Sequence of chain 2.A:
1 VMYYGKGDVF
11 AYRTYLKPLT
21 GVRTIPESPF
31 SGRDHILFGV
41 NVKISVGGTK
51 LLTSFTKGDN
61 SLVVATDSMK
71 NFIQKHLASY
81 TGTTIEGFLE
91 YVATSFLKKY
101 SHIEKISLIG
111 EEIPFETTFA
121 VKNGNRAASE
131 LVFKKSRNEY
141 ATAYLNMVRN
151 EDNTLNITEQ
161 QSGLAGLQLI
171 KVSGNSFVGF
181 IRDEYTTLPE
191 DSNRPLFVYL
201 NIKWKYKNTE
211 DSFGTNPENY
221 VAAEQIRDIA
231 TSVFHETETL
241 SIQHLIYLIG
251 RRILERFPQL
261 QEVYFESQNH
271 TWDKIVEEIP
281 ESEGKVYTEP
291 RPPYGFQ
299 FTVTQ

Sequence of chain 2.B:
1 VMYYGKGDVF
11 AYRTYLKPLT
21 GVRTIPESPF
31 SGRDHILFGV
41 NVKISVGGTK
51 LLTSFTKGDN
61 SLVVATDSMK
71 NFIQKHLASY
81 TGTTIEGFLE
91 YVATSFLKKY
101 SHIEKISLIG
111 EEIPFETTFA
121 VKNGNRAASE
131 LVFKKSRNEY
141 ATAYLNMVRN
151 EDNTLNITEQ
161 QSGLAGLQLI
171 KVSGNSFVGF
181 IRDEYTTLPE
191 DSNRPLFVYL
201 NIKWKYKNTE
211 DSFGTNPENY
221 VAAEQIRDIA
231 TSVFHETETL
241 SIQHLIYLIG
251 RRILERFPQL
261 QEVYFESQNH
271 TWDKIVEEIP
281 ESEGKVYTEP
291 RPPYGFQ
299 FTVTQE

A protein and the small-molecule ligand that binds it are described below.
Small molecule (SMILES): O=c1[nH]c(=O)c2nn[nH]c2[nH]1

Binding-site contacts:
Ligand atom C2 contacts residue ARG194 of chain 2.B at 3.5 Å.
Ligand atom C5 contacts residue PHE177 of chain 2.B at 3.3 Å (hydrophobic).
Ligand atom N1 contacts residue OXY1 of chain 2.I at 3.6 Å (h-bond).
Ligand atom N3 contacts residue ARG194 of chain 2.B at 3.1 Å (salt-bridge).
Ligand atom N9 contacts residue OXY1 of chain 2.I at 3.5 Å (h-bond).
Ligand atom N1 contacts residue GLN243 of chain 2.B at 2.9 Å (h-bond).
Ligand atom O6 contacts residue OXY1 of chain 2.I at 3.9 Å.
Ligand atom C2 contacts residue PHE177 of chain 2.B at 3.7 Å (hydrophobic).
Ligand atom N3 contacts residue PHE177 of chain 2.B at 3.8 Å.
Ligand atom N8 contacts residue LEU188 of chain 2.B at 3.8 Å.
Ligand atom N1 contacts residue PHE177 of chain 2.B at 3.7 Å.
Ligand atom C6 contacts residue PHE177 of chain 2.B at 3.5 Å (hydrophobic).
Ligand atom C6 contacts residue GLN243 of chain 2.B at 3.7 Å.
Ligand atom N7 contacts residue THR66 of chain 2.A at 2.9 Å (h-bond).
Ligand atom N8 contacts residue PHE177 of chain 2.B at 3.5 Å.
Ligand atom N7 contacts residue PHE177 of chain 2.B at 3.6 Å.
Ligand atom O6 contacts residue VAL63 of chain 2.A at 3.9 Å.
Ligand atom N3 contacts residue OXY1 of chain 2.I at 3.7 Å.
Ligand atom O2 contacts residue ARG194 of chain 2.B at 2.8 Å (salt-bridge).
Ligand atom O6 contacts residue GLN243 of chain 2.B at 3.0 Å (h-bond).
Ligand atom O6 contacts residue TYR4 of chain 2.A at 3.7 Å.
Ligand atom O2 contacts residue ILE242 of chain 2.B at 2.8 Å (h-bond).
Ligand atom N8 contacts residue ALA65 of chain 2.A at 3.8 Å.
Ligand atom N1 contacts residue GLN297 of chain 2.B at 3.9 Å.
Ligand atom N8 contacts residue ASP67 of chain 2.A at 3.9 Å.
Ligand atom C4 contacts residue PHE177 of chain 2.B at 3.3 Å (hydrophobic).
Ligand atom N7 contacts residue OXY1 of chain 2.I at 3.6 Å (h-bond).
Ligand atom C4 contacts residue OXY1 of chain 2.I at 3.3 Å.
Ligand atom N8 contacts residue OXY1 of chain 2.I at 3.7 Å.
Ligand atom O2 contacts residue SER241 of chain 2.B at 3.4 Å.
Ligand atom C2 contacts residue OXY1 of chain 2.I at 3.7 Å.
Ligand atom C6 contacts residue OXY1 of chain 2.I at 3.4 Å.
Ligand atom N9 contacts residue PHE177 of chain 2.B at 3.4 Å.
Ligand atom C5 contacts residue OXY1 of chain 2.I at 3.3 Å.
Ligand atom C2 contacts residue GLN243 of chain 2.B at 3.8 Å.
Ligand atom N8 contacts residue THR66 of chain 2.A at 3.5 Å (h-bond).
Ligand atom N3 contacts residue ASN269 of chain 2.B at 3.5 Å (h-bond).
Ligand atom O2 contacts residue GLN243 of chain 2.B at 3.7 Å.
Ligand atom O6 contacts residue THR66 of chain 2.A at 3.7 Å.
Ligand atom N7 contacts residue ALA65 of chain 2.A at 3.6 Å.